Sequence of chain 1.E:
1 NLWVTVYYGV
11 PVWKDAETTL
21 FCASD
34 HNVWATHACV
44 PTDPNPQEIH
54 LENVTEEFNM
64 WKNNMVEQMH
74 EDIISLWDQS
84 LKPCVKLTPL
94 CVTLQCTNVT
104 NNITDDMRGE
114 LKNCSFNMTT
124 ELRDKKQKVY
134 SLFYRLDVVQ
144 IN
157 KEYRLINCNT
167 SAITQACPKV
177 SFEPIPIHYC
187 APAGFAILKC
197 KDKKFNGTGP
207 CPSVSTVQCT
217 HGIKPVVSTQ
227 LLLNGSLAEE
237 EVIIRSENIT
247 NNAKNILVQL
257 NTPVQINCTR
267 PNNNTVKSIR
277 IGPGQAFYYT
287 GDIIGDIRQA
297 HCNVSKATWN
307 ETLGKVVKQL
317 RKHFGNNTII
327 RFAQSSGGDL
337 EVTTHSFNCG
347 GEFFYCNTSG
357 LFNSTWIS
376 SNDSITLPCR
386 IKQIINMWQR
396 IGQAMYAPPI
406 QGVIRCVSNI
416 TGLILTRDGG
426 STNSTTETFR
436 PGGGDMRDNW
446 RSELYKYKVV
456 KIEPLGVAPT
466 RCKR

Binding-site contacts:
Ligand atom C5 contacts residue ASN120 of chain 1.E at 3.8 Å.
Ligand atom O7 contacts residue GLN98 of chain 1.E at 4.2 Å.
Ligand atom C2 contacts residue ASN120 of chain 1.E at 2.5 Å.
Ligand atom N2 contacts residue ASN120 of chain 1.E at 3.0 Å (h-bond).
Ligand atom C3 contacts residue ASN120 of chain 1.E at 3.9 Å.
Ligand atom O7 contacts residue ASN120 of chain 1.E at 4.0 Å.
Ligand atom C8 contacts residue LYS131 of chain 1.E at 4.4 Å.
Ligand atom C8 contacts residue PHE119 of chain 1.E at 3.6 Å (hydrophobic).
Ligand atom C1 contacts residue ASN120 of chain 1.E at 1.5 Å.
Ligand atom C7 contacts residue PHE119 of chain 1.E at 4.3 Å (hydrophobic).
Ligand atom C8 contacts residue GLN98 of chain 1.E at 4.2 Å.
Ligand atom O7 contacts residue THR96 of chain 1.E at 4.5 Å.
Ligand atom C8 contacts residue SER118 of chain 1.E at 3.6 Å.
Ligand atom C8 contacts residue ASN120 of chain 1.E at 4.0 Å.
Ligand atom C4 contacts residue ASN120 of chain 1.E at 4.3 Å.
Ligand atom O5 contacts residue ASN120 of chain 1.E at 2.4 Å (h-bond).
Ligand atom C7 contacts residue ASN120 of chain 1.E at 3.6 Å.

This protein binds this small molecule.
Small molecule (SMILES): CC(=O)N[C@@H]1[C@@H](O)[C@H](O)[C@@H](CO)O[C@H]1O